Binding-site contacts:
Ligand atom C4 contacts residue GLN580 of chain 1.A at 4.5 Å.
Ligand atom C2 contacts residue ASN331 of chain 1.A at 2.5 Å.
Ligand atom N2 contacts residue GLN580 of chain 1.A at 3.6 Å.
Ligand atom C4 contacts residue ASN331 of chain 1.A at 4.2 Å.
Ligand atom O5 contacts residue ASN331 of chain 1.A at 2.4 Å (h-bond).
Ligand atom C1 contacts residue ASN331 of chain 1.A at 1.5 Å.
Ligand atom C3 contacts residue ASN331 of chain 1.A at 3.8 Å.
Ligand atom C5 contacts residue ASN331 of chain 1.A at 3.7 Å.
Ligand atom N2 contacts residue ASN331 of chain 1.A at 2.9 Å (h-bond).
Ligand atom C7 contacts residue ASN331 of chain 1.A at 3.7 Å.
Ligand atom O5 contacts residue GLN580 of chain 1.A at 4.2 Å.
Ligand atom C2 contacts residue GLN580 of chain 1.A at 4.1 Å.
Ligand atom O7 contacts residue ASN331 of chain 1.A at 3.1 Å (h-bond).

This small molecule binds to this protein.
Small molecule (SMILES): CC(=O)N[C@@H]1[C@@H](O)[C@H](O)[C@@H](CO)O[C@H]1O

Sequence of chain 1.A:
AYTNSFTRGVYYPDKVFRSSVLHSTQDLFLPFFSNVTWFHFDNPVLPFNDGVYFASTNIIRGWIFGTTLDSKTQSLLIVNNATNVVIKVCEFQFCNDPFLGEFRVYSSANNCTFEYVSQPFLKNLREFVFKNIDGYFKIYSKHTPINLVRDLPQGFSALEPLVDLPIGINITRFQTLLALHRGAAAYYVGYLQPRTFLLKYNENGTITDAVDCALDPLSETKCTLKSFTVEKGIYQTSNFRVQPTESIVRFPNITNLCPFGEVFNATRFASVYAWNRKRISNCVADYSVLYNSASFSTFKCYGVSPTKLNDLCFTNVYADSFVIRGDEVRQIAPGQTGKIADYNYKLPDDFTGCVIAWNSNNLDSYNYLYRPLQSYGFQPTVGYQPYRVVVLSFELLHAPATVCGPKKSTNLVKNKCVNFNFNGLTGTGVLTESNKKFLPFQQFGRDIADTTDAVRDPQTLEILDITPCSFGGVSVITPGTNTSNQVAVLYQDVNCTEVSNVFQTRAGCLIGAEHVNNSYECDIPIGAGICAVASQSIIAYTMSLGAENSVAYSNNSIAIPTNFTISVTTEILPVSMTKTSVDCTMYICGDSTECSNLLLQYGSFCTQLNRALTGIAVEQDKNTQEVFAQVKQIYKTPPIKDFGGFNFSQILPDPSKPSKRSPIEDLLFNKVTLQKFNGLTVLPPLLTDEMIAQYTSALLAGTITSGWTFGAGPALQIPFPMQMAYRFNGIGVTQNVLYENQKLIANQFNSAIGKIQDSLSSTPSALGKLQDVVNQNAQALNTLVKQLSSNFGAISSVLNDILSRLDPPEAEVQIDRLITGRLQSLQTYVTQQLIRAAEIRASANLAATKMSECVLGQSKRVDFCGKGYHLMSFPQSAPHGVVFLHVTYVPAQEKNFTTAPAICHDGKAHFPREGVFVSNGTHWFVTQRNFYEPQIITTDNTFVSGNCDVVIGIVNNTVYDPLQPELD